Binding-site contacts:
Ligand atom CE1 contacts residue ASN201 of chain 1.A at 3.6 Å.
Ligand atom CX contacts residue HIS295 of chain 1.A at 3.5 Å.
Ligand atom CE2 contacts residue ALA206 of chain 1.A at 4.5 Å (hydrophobic).
Ligand atom CD2 contacts residue VAL209 of chain 1.A at 3.6 Å (hydrophobic).
Ligand atom CE2 contacts residue VAL209 of chain 1.A at 4.0 Å (hydrophobic).
Ligand atom CD1 contacts residue HIS208 of chain 1.A at 4.3 Å.
Ligand atom CZ contacts residue ASN201 of chain 1.A at 3.5 Å.
Ligand atom CE2 contacts residue ASN297 of chain 1.A at 3.6 Å.
Ligand atom CZ contacts residue ASN297 of chain 1.A at 3.8 Å.
Ligand atom CE1 contacts residue LEU307 of chain 1.A at 4.2 Å (hydrophobic).
Ligand atom CD2 contacts residue ASP205 of chain 1.A at 4.3 Å.
Ligand atom CD1 contacts residue LEU307 of chain 1.A at 3.8 Å (hydrophobic).
Ligand atom CZ contacts residue PHE202 of chain 1.A at 4.2 Å (hydrophobic).
Ligand atom CE1 contacts residue HIS208 of chain 1.A at 3.8 Å.
Ligand atom CE2 contacts residue ASP205 of chain 1.A at 3.3 Å.
Ligand atom CB contacts residue VAL260 of chain 1.A at 4.2 Å (hydrophobic).
Ligand atom CB contacts residue LEU307 of chain 1.A at 4.1 Å (hydrophobic).
Ligand atom CE1 contacts residue ASN297 of chain 1.A at 4.5 Å.
Ligand atom CX contacts residue VAL260 of chain 1.A at 4.3 Å (hydrophobic).
Ligand atom CG contacts residue LEU307 of chain 1.A at 4.2 Å (hydrophobic).
Ligand atom CD2 contacts residue ASN297 of chain 1.A at 4.2 Å.
Ligand atom CE1 contacts residue PHE202 of chain 1.A at 4.3 Å (hydrophobic).
Ligand atom CE1 contacts residue ASP205 of chain 1.A at 4.5 Å.
Ligand atom CG contacts residue VAL209 of chain 1.A at 4.1 Å (hydrophobic).
Ligand atom CX contacts residue PHE224 of chain 1.A at 4.2 Å (hydrophobic).
Ligand atom CB contacts residue HIS295 of chain 1.A at 4.2 Å.
Ligand atom CZ contacts residue ASP205 of chain 1.A at 3.4 Å.
Ligand atom CZ contacts residue HIS208 of chain 1.A at 3.7 Å.
Ligand atom CE2 contacts residue HIS208 of chain 1.A at 4.1 Å.

The small molecule below binds the protein below.
Small molecule (SMILES): CCc1ccccc1

Sequence of chain 1.A:
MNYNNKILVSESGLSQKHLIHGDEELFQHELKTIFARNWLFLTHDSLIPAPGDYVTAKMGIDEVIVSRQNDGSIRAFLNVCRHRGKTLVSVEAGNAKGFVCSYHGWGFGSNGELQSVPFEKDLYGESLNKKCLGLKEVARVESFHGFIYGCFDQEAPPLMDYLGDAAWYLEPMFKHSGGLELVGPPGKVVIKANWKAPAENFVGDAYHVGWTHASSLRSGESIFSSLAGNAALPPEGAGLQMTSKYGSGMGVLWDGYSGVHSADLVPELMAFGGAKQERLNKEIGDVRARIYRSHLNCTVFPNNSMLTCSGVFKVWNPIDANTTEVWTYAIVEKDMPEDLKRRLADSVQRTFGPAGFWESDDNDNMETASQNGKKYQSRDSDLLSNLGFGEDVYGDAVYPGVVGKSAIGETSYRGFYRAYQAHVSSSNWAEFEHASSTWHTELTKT